This protein binds this small molecule.
Small molecule (SMILES): O=C(NCC(F)(F)F)c1ccon1

Sequence of chain 1.A:
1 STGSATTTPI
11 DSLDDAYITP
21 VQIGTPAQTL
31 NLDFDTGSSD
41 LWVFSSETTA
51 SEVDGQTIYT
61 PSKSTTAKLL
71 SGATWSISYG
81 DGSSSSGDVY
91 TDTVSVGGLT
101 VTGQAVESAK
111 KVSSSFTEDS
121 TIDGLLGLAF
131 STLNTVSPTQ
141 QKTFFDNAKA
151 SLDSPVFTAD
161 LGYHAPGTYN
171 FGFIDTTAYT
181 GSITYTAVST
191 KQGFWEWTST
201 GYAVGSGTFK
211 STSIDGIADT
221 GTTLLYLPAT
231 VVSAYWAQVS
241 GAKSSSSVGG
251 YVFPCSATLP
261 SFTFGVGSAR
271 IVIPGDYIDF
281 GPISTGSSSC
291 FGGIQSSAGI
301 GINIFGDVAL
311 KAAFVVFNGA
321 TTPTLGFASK

Binding-site contacts:
Ligand atom F1 contacts residue ILE304 of chain 1.A at 3.5 Å.
Ligand atom C6 contacts residue GLY37 of chain 1.A at 4.4 Å.
Ligand atom N contacts residue SER38 of chain 1.A at 4.5 Å.
Ligand atom F1 contacts residue THR222 of chain 1.A at 4.1 Å.
Ligand atom C2 contacts residue SER78 of chain 1.A at 3.2 Å.
Ligand atom O1 contacts residue SER38 of chain 1.A at 4.3 Å.
Ligand atom C1 contacts residue ILE77 of chain 1.A at 3.7 Å (hydrophobic).
Ligand atom N contacts residue PHE194 of chain 1.A at 4.2 Å.
Ligand atom C3 contacts residue TYR79 of chain 1.A at 4.3 Å (hydrophobic).
Ligand atom C3 contacts residue SER38 of chain 1.A at 4.2 Å.
Ligand atom C2 contacts residue ILE77 of chain 1.A at 3.9 Å (hydrophobic).
Ligand atom O1 contacts residue LEU133 of chain 1.A at 4.1 Å.
Ligand atom N1 contacts residue PHE194 of chain 1.A at 4.0 Å.
Ligand atom C3 contacts residue SER78 of chain 1.A at 4.2 Å.
Ligand atom N1 contacts residue SER38 of chain 1.A at 4.0 Å.
Ligand atom C4 contacts residue GLY37 of chain 1.A at 3.7 Å.
Ligand atom C4 contacts residue GLY80 of chain 1.A at 4.1 Å.
Ligand atom F1 contacts residue ASP219 of chain 1.A at 3.5 Å.
Ligand atom C2 contacts residue TYR79 of chain 1.A at 4.2 Å (hydrophobic).
Ligand atom C5 contacts residue ASP219 of chain 1.A at 3.6 Å.
Ligand atom O contacts residue GLY80 of chain 1.A at 2.9 Å (h-bond).
Ligand atom N1 contacts residue GLY37 of chain 1.A at 3.2 Å (h-bond).
Ligand atom C4 contacts residue TYR79 of chain 1.A at 4.1 Å (hydrophobic).
Ligand atom O1 contacts residue ILE77 of chain 1.A at 4.5 Å.
Ligand atom C6 contacts residue ASP219 of chain 1.A at 4.0 Å.
Ligand atom F2 contacts residue ASP219 of chain 1.A at 4.3 Å.
Ligand atom N contacts residue GLY37 of chain 1.A at 2.7 Å (h-bond).
Ligand atom F1 contacts residue ILE217 of chain 1.A at 4.2 Å.
Ligand atom C3 contacts residue GLY37 of chain 1.A at 3.8 Å.
Ligand atom F2 contacts residue PHE194 of chain 1.A at 3.4 Å.
Ligand atom O1 contacts residue GLY37 of chain 1.A at 4.3 Å.
Ligand atom F2 contacts residue GLY37 of chain 1.A at 4.2 Å.
Ligand atom O contacts residue SER78 of chain 1.A at 4.0 Å.
Ligand atom F2 contacts residue ILE217 of chain 1.A at 3.4 Å.
Ligand atom C5 contacts residue GLY37 of chain 1.A at 3.4 Å.
Ligand atom O contacts residue TYR79 of chain 1.A at 3.3 Å.
Ligand atom F contacts residue GLY80 of chain 1.A at 3.9 Å.
Ligand atom N1 contacts residue LEU133 of chain 1.A at 4.2 Å.
Ligand atom C6 contacts residue ILE217 of chain 1.A at 4.4 Å (hydrophobic).
Ligand atom C1 contacts residue SER78 of chain 1.A at 4.0 Å.